A protein and the small-molecule ligand that binds it are described below.
Small molecule (SMILES): CC(=O)N[C@@H]1[C@@H](O)[C@H](O)[C@@H](CO)O[C@H]1O

Binding-site contacts:
Ligand atom N2 contacts residue ASN364 of chain 1.B at 2.9 Å (h-bond).
Ligand atom C8 contacts residue ASN364 of chain 1.B at 4.5 Å.
Ligand atom C5 contacts residue ASN364 of chain 1.B at 3.7 Å.
Ligand atom C2 contacts residue ASN364 of chain 1.B at 2.5 Å.
Ligand atom C3 contacts residue ASN364 of chain 1.B at 3.8 Å.
Ligand atom O6 contacts residue ASN364 of chain 1.B at 3.7 Å.
Ligand atom C6 contacts residue ASN364 of chain 1.B at 4.5 Å.
Ligand atom C1 contacts residue ASN364 of chain 1.B at 1.5 Å.
Ligand atom O7 contacts residue ASN364 of chain 1.B at 3.6 Å.
Ligand atom O5 contacts residue ASN364 of chain 1.B at 2.5 Å (h-bond).
Ligand atom C4 contacts residue ASN364 of chain 1.B at 4.3 Å.
Ligand atom C7 contacts residue ASN364 of chain 1.B at 3.4 Å.

Sequence of chain 1.B:
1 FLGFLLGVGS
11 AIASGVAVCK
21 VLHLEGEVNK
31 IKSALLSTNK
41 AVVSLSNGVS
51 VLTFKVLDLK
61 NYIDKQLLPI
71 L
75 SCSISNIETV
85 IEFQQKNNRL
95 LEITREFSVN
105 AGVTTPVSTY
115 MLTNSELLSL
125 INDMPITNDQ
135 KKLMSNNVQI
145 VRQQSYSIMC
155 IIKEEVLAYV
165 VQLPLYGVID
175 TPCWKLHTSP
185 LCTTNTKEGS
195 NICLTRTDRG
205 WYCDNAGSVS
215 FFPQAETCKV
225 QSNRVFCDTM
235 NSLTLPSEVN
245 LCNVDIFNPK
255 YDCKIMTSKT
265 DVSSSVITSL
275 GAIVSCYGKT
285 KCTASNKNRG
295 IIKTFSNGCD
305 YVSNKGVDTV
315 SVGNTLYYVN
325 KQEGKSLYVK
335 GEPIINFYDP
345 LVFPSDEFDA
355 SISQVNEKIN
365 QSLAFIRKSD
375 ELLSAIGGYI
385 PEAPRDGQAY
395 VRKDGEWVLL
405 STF